The protein below binds the small molecule below.
Small molecule (SMILES): Cc1cc(O)cc(C)c1C[C@H](N)C(=O)N[C@H](CCCN=C(N)N)C(=O)N[C@@H](Cc1ccccc1)C(=O)N(C)CC(=O)N(C)Cc1cc(C(F)(F)F)cc(C(F)(F)F)c1

Binding-site contacts:
Ligand atom FCC contacts residue VAL397 of chain 1.B at 3.5 Å.
Ligand atom CBT contacts residue TRP400 of chain 1.B at 3.6 Å (hydrophobic).
Ligand atom OH contacts residue VAL333 of chain 1.B at 3.6 Å.
Ligand atom CB contacts residue MET248 of chain 1.B at 3.6 Å (hydrophobic).
Ligand atom FCD contacts residue LEU416 of chain 1.B at 3.2 Å.
Ligand atom FCF contacts residue ARG407 of chain 1.B at 3.4 Å.
Ligand atom O contacts residue LEU241 of chain 1.B at 3.4 Å.
Ligand atom CBU contacts residue LEU416 of chain 1.B at 3.6 Å (hydrophobic).
Ligand atom FCB contacts residue LEU416 of chain 1.B at 3.4 Å.
Ligand atom CBW contacts residue TRP400 of chain 1.B at 3.7 Å (hydrophobic).
Ligand atom N contacts residue ASP244 of chain 1.B at 3.5 Å (salt-bridge).
Ligand atom CD contacts residue MET248 of chain 1.B at 3.6 Å (hydrophobic).
Ligand atom FCA contacts residue TRP400 of chain 1.B at 3.2 Å.
Ligand atom CN contacts residue CYS314 of chain 1.B at 3.6 Å (hydrophobic).
Ligand atom N contacts residue TYR424 of chain 1.B at 3.6 Å.
Ligand atom CZ contacts residue VAL333 of chain 1.B at 3.6 Å (hydrophobic).
Ligand atom CZ contacts residue TRP230 of chain 1.B at 3.6 Å (hydrophobic).
Ligand atom CBV contacts residue TRP400 of chain 1.B at 3.5 Å (hydrophobic).
Ligand atom FCE contacts residue TRP400 of chain 1.B at 3.0 Å.
Ligand atom CG contacts residue GLN221 of chain 1.B at 3.6 Å.
Ligand atom CE4 contacts residue TYR245 of chain 1.B at 3.6 Å (hydrophobic).
Ligand atom CBZ contacts residue TRP400 of chain 1.B at 3.4 Å (hydrophobic).
Ligand atom CE3 contacts residue ILE393 of chain 1.B at 3.7 Å (hydrophobic).
Ligand atom CBS contacts residue TRP400 of chain 1.B at 3.7 Å (hydrophobic).
Ligand atom FCC contacts residue PHE396 of chain 1.B at 3.5 Å.
Ligand atom FCF contacts residue TRP400 of chain 1.B at 2.8 Å.
Ligand atom CZ contacts residue ASP224 of chain 1.B at 3.3 Å.
Ligand atom CA contacts residue ASP244 of chain 1.B at 3.7 Å.
Ligand atom CBU contacts residue TRP400 of chain 1.B at 3.3 Å (hydrophobic).
Ligand atom CD2 contacts residue MET248 of chain 1.B at 3.6 Å (hydrophobic).
Ligand atom NE contacts residue TYR245 of chain 1.B at 3.6 Å.
Ligand atom NH1 contacts residue TRP400 of chain 1.B at 3.1 Å.
Ligand atom FCE contacts residue PHE396 of chain 1.B at 3.2 Å.
Ligand atom CB contacts residue GLN221 of chain 1.B at 3.4 Å.
Ligand atom FCB contacts residue ILE393 of chain 1.B at 3.6 Å.
Ligand atom FCA contacts residue VAL397 of chain 1.B at 3.3 Å.
Ligand atom CE2 contacts residue TYR245 of chain 1.B at 3.5 Å (hydrophobic).
Ligand atom CE2 contacts residue ASP224 of chain 1.B at 3.4 Å.
Ligand atom FCE contacts residue ILE405 of chain 1.B at 3.4 Å.
Ligand atom O contacts residue ILE393 of chain 1.B at 3.6 Å.

Sequence of chain 1.B:
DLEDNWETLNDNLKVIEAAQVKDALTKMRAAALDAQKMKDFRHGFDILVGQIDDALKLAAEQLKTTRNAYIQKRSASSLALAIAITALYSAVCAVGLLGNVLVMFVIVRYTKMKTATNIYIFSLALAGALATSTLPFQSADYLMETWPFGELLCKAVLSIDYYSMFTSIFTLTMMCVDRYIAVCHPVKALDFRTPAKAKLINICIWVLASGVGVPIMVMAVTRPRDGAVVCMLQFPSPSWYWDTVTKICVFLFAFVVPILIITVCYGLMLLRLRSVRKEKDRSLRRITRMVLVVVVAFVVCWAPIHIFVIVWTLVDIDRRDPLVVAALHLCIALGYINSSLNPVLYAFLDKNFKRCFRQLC